Binding-site contacts:
Ligand atom C1 contacts residue ASN799 of chain 1.A at 1.4 Å.
Ligand atom C6 contacts residue SER801 of chain 1.A at 4.3 Å.
Ligand atom C2 contacts residue ASN799 of chain 1.A at 2.5 Å.
Ligand atom C3 contacts residue ASN799 of chain 1.A at 3.8 Å.
Ligand atom O5 contacts residue ASN799 of chain 1.A at 2.3 Å (h-bond).
Ligand atom C5 contacts residue SER801 of chain 1.A at 3.6 Å.
Ligand atom C4 contacts residue ASN799 of chain 1.A at 4.2 Å.
Ligand atom O5 contacts residue SER801 of chain 1.A at 3.6 Å (h-bond).
Ligand atom O6 contacts residue GLN802 of chain 1.A at 3.0 Å (h-bond).
Ligand atom C5 contacts residue ASN799 of chain 1.A at 3.6 Å.
Ligand atom O6 contacts residue SER801 of chain 1.A at 3.8 Å.
Ligand atom N2 contacts residue ASN799 of chain 1.A at 2.9 Å (h-bond).
Ligand atom C7 contacts residue ASN799 of chain 1.A at 4.0 Å.
Ligand atom C6 contacts residue GLN802 of chain 1.A at 4.1 Å.
Ligand atom C1 contacts residue SER801 of chain 1.A at 3.5 Å.

Sequence of chain 1.A:
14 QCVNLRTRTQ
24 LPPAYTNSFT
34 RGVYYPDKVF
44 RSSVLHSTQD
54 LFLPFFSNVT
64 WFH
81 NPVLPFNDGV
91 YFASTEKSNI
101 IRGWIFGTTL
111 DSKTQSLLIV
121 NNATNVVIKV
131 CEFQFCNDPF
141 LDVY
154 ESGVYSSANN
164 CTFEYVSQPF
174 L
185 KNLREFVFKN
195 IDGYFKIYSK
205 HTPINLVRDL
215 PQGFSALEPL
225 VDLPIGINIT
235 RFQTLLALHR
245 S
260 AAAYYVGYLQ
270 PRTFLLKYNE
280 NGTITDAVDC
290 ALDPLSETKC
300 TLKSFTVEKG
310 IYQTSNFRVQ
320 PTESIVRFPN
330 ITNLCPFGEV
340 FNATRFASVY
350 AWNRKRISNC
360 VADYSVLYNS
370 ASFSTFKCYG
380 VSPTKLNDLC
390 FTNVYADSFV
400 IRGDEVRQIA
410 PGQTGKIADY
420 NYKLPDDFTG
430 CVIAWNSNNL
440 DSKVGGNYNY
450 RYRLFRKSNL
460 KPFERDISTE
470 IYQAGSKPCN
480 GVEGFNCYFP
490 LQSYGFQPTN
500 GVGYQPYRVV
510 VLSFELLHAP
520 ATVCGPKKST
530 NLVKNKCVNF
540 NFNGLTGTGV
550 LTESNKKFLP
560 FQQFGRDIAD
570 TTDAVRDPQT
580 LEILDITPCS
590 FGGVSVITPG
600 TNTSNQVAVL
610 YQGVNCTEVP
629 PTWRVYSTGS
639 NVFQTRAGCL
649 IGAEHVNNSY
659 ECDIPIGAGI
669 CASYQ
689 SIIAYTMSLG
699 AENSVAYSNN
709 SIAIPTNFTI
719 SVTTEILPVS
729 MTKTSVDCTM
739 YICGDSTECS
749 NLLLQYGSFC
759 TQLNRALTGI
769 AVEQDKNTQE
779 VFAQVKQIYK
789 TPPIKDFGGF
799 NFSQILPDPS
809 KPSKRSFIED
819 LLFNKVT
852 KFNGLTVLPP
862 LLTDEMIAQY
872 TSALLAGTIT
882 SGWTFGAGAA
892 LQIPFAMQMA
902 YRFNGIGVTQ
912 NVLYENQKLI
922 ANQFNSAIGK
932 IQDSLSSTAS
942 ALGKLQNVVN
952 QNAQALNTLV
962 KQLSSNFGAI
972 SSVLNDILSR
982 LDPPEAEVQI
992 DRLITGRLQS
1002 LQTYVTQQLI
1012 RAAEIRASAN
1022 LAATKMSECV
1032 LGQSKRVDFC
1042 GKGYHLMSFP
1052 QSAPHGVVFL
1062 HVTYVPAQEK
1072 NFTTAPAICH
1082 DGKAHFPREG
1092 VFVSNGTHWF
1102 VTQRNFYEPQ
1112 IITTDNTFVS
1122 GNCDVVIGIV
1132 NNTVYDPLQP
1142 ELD

A small-molecule ligand and the protein it binds are described below.
Small molecule (SMILES): CC(=O)N[C@H]1[C@H](O[C@H]2[C@H](O)[C@@H](NC(C)=O)CO[C@@H]2CO)O[C@H](CO)[C@@H](O)[C@@H]1O